Sequence of chain 1.E:
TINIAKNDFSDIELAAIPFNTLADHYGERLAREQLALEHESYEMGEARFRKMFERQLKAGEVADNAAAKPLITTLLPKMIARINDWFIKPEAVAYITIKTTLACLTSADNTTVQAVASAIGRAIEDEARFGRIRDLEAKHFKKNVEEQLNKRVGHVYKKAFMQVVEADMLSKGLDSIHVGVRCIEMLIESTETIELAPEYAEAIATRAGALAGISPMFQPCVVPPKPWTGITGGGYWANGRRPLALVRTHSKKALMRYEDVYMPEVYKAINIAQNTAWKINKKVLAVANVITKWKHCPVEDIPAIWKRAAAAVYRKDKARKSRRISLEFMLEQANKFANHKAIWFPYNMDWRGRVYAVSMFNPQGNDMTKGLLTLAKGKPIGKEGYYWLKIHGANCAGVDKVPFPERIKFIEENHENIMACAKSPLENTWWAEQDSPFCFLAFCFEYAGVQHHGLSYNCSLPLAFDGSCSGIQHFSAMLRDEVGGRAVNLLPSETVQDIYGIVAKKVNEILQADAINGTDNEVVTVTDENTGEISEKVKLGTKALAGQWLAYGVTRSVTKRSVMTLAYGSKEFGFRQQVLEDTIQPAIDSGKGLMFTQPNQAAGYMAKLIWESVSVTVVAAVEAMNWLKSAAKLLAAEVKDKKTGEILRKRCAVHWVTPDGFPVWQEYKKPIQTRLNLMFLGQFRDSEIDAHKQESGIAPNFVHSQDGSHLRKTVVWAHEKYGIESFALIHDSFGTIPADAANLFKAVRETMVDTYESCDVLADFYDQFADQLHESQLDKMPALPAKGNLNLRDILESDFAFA

This small molecule binds to this protein.
Small molecule (SMILES): Cc1cn([C@H]2C[C@H](O[P](=O)(O)OC[C@H]3O[C@@H](n4ccc(N)nc4=O)C[C@@H]3O[P](=O)(O)OC[C@H]3O[C@@H](n4cnc5c(=O)nc(N)[nH]c54)C[C@@H]3O[P](=O)(O)OC[C@H]3O[C@@H](n4cnc5c(N)ncnc54)C[C@@H]3O[P](=O)(O)OC[C@H]3O[C@@H](n4cc(C)c(=O)[nH]c4=O)C[C@@H]3O[P](=O)(O)OC[C@H]3O[C@@H](n4cc(C)c(=O)[nH]c4=O)C[C@@H]3O[P](=O)(O)OC[C@H]3O[C@@H](n4ccc(N)nc4=O)C[C@@H]3O[P](=O)(O)OC[C@H]3O[C@@H](n4ccc(N)nc4=O)C[C@@H]3O)[C@@H](COP(=O)=O)O2)c(=O)[nH]c1=O

Binding-site contacts:
Ligand atom C4' contacts residue GLU775 of chain 1.E at 3.7 Å.
Ligand atom O3' contacts residue GLU775 of chain 1.E at 3.9 Å.
Ligand atom C5' contacts residue GLU775 of chain 1.E at 4.2 Å.
Ligand atom P contacts residue LYS704 of chain 1.E at 3.9 Å.
Ligand atom P contacts residue LYS679 of chain 1.E at 3.5 Å.
Ligand atom C4' contacts residue GLU643 of chain 1.E at 4.5 Å.
Ligand atom P contacts residue GLU643 of chain 1.E at 4.0 Å.
Ligand atom O5' contacts residue LYS704 of chain 1.E at 3.4 Å.
Ligand atom C5' contacts residue LYS704 of chain 1.E at 3.7 Å.
Ligand atom OP1 contacts residue LYS704 of chain 1.E at 2.9 Å (salt-bridge).
Ligand atom OP1 contacts residue LYS679 of chain 1.E at 3.9 Å.
Ligand atom O5' contacts residue GLU775 of chain 1.E at 4.4 Å.
Ligand atom O3' contacts residue LYS679 of chain 1.E at 4.2 Å.
Ligand atom OP1 contacts residue GLU643 of chain 1.E at 4.4 Å.
Ligand atom C3' contacts residue GLU775 of chain 1.E at 4.5 Å.
Ligand atom OP1 contacts residue ALA771 of chain 1.E at 3.8 Å.
Ligand atom OP1 contacts residue LYS679 of chain 1.E at 4.5 Å.
Ligand atom OP2 contacts residue LYS679 of chain 1.E at 2.5 Å (salt-bridge).
Ligand atom OP2 contacts residue GLU643 of chain 1.E at 4.5 Å.